Binding-site contacts:
Ligand atom C2' contacts residue HIS407 of chain 1.U at 4.0 Å.
Ligand atom C8 contacts residue SER409 of chain 1.U at 4.2 Å.
Ligand atom N7 contacts residue HIS407 of chain 1.U at 3.8 Å.
Ligand atom N9 contacts residue HIS407 of chain 1.U at 4.4 Å.
Ligand atom N1 contacts residue PRO408 of chain 1.U at 3.8 Å.
Ligand atom O2P contacts residue GLY404 of chain 1.R at 4.2 Å.
Ligand atom N7 contacts residue PRO204 of chain 1.U at 4.1 Å.
Ligand atom N6 contacts residue GLY414 of chain 1.U at 4.4 Å.
Ligand atom N6 contacts residue GLY416 of chain 1.U at 3.7 Å.
Ligand atom C4 contacts residue PRO408 of chain 1.U at 3.9 Å (hydrophobic).
Ligand atom N3 contacts residue PRO408 of chain 1.U at 3.6 Å.
Ligand atom N9 contacts residue PRO408 of chain 1.U at 3.8 Å.
Ligand atom C6 contacts residue SER409 of chain 1.U at 3.8 Å.
Ligand atom C6 contacts residue PRO204 of chain 1.U at 4.3 Å (hydrophobic).
Ligand atom N6 contacts residue SER409 of chain 1.U at 3.3 Å (h-bond).
Ligand atom C5 contacts residue PRO408 of chain 1.U at 4.2 Å (hydrophobic).
Ligand atom C2 contacts residue PRO408 of chain 1.U at 4.0 Å (hydrophobic).
Ligand atom O1P contacts residue HIS405 of chain 1.R at 3.9 Å.
Ligand atom C1' contacts residue PRO408 of chain 1.U at 3.9 Å (hydrophobic).
Ligand atom N6 contacts residue PRO408 of chain 1.U at 4.0 Å.
Ligand atom C6 contacts residue GLY416 of chain 1.U at 4.2 Å.
Ligand atom N6 contacts residue PHE415 of chain 1.U at 4.4 Å.
Ligand atom N1 contacts residue GLY416 of chain 1.U at 3.1 Å (h-bond).
Ligand atom N6 contacts residue PRO204 of chain 1.U at 4.4 Å.
Ligand atom O2P contacts residue ASP403 of chain 1.R at 3.9 Å.
Ligand atom C8 contacts residue PRO408 of chain 1.U at 4.4 Å (hydrophobic).
Ligand atom C2 contacts residue GLY416 of chain 1.U at 3.6 Å.
Ligand atom O2P contacts residue HIS407 of chain 1.U at 4.1 Å.
Ligand atom C8 contacts residue HIS407 of chain 1.U at 3.4 Å.
Ligand atom N7 contacts residue SER409 of chain 1.U at 3.2 Å (h-bond).
Ligand atom C2 contacts residue ILE399 of chain 1.U at 4.3 Å (hydrophobic).
Ligand atom C2' contacts residue PRO408 of chain 1.U at 4.3 Å (hydrophobic).
Ligand atom C6 contacts residue PRO408 of chain 1.U at 3.8 Å (hydrophobic).
Ligand atom C5 contacts residue PRO204 of chain 1.U at 4.1 Å (hydrophobic).
Ligand atom C5 contacts residue SER409 of chain 1.U at 3.7 Å.

A protein and the small-molecule ligand that binds it are described below.
Small molecule (SMILES): Nc1ncnc2c1ncn2[C@H]1C[C@H](O)[C@@H](COP(=O)(O)O)O1

Sequence of chain 1.R:
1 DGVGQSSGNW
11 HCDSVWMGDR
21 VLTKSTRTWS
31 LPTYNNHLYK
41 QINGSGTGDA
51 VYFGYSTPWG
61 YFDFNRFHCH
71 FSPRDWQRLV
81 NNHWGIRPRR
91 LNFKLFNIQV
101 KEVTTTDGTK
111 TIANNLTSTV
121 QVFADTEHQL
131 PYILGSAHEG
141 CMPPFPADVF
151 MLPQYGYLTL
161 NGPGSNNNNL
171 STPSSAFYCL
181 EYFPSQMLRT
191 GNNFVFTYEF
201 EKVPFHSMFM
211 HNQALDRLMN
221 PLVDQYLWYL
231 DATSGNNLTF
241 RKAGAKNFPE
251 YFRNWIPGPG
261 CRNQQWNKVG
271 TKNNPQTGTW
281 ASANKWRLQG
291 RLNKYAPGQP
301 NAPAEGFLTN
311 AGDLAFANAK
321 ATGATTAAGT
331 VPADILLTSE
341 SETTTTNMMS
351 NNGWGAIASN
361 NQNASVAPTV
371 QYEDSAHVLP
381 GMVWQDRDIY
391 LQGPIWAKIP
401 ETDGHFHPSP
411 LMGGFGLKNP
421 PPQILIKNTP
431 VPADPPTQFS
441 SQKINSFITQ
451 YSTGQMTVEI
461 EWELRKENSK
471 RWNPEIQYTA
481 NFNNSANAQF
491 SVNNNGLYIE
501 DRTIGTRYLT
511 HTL

Sequence of chain 1.U:
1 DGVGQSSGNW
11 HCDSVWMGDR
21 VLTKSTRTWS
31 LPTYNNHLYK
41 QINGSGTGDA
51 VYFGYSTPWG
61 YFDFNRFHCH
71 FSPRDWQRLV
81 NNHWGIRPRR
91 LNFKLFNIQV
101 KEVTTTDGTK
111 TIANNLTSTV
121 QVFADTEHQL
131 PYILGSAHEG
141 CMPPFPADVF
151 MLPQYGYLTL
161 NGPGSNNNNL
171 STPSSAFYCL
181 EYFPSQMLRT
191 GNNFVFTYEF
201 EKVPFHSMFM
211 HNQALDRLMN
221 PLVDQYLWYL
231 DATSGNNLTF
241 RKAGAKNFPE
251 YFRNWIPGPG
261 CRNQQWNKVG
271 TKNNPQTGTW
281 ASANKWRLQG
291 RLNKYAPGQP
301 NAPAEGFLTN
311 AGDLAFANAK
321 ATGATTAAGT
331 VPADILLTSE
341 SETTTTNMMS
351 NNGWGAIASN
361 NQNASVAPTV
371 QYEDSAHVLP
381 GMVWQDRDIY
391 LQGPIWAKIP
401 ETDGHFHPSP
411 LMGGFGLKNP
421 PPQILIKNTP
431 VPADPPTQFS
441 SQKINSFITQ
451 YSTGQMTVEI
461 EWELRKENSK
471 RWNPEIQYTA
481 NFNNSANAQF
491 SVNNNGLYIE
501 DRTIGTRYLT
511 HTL